Binding-site contacts:
Ligand atom C6 contacts residue SER60 of chain 1.B at 3.6 Å.
Ligand atom O7 contacts residue PRO62 of chain 1.B at 3.4 Å.
Ligand atom C3 contacts residue THR31 of chain 1.B at 3.5 Å.
Ligand atom C2 contacts residue THR31 of chain 1.B at 3.0 Å.
Ligand atom C10 contacts residue LYS57 of chain 1.B at 3.8 Å.
Ligand atom C3 contacts residue PRO62 of chain 1.B at 3.8 Å (hydrophobic).
Ligand atom N11 contacts residue LYS57 of chain 1.B at 2.9 Å (salt-bridge).
Ligand atom C5 contacts residue SER32 of chain 1.B at 4.0 Å.
Ligand atom C8 contacts residue PRO62 of chain 1.B at 3.7 Å (hydrophobic).
Ligand atom N11 contacts residue ASP58 of chain 1.B at 3.9 Å.
Ligand atom F12 contacts residue SER32 of chain 1.B at 3.6 Å.
Ligand atom C5 contacts residue LYS57 of chain 1.B at 4.0 Å.
Ligand atom C8 contacts residue GLN61 of chain 1.B at 3.8 Å.
Ligand atom F12 contacts residue LEU65 of chain 1.B at 3.6 Å.
Ligand atom C6 contacts residue SER32 of chain 1.B at 3.5 Å.
Ligand atom C10 contacts residue SER60 of chain 1.B at 3.5 Å.
Ligand atom C4 contacts residue SER32 of chain 1.B at 4.0 Å.
Ligand atom C3 contacts residue SER60 of chain 1.B at 4.0 Å.
Ligand atom C3 contacts residue GLN61 of chain 1.B at 3.2 Å.
Ligand atom F12 contacts residue VAL55 of chain 1.B at 3.8 Å.
Ligand atom C5 contacts residue SER60 of chain 1.B at 3.3 Å.
Ligand atom C1 contacts residue SER32 of chain 1.B at 3.5 Å.
Ligand atom C2 contacts residue SER32 of chain 1.B at 3.6 Å.
Ligand atom C8 contacts residue SER60 of chain 1.B at 3.8 Å.
Ligand atom N11 contacts residue SER60 of chain 1.B at 2.7 Å (h-bond).
Ligand atom C6 contacts residue LYS57 of chain 1.B at 3.4 Å.
Ligand atom C1 contacts residue SER60 of chain 1.B at 3.4 Å.
Ligand atom C3 contacts residue PHE30 of chain 1.B at 3.7 Å (hydrophobic).
Ligand atom C2 contacts residue LEU65 of chain 1.B at 3.9 Å (hydrophobic).
Ligand atom C2 contacts residue SER60 of chain 1.B at 3.7 Å.
Ligand atom C4 contacts residue PRO62 of chain 1.B at 4.0 Å (hydrophobic).
Ligand atom C1 contacts residue THR31 of chain 1.B at 3.2 Å.
Ligand atom F12 contacts residue LYS57 of chain 1.B at 4.0 Å.
Ligand atom C2 contacts residue GLN61 of chain 1.B at 3.7 Å.
Ligand atom F12 contacts residue THR31 of chain 1.B at 3.2 Å.
Ligand atom O7 contacts residue GLN61 of chain 1.B at 3.6 Å.
Ligand atom C4 contacts residue SER60 of chain 1.B at 3.6 Å.
Ligand atom F12 contacts residue SER60 of chain 1.B at 3.3 Å.
Ligand atom C4 contacts residue GLN61 of chain 1.B at 3.7 Å.
Ligand atom C3 contacts residue SER32 of chain 1.B at 3.9 Å.

Sequence of chain 1.B:
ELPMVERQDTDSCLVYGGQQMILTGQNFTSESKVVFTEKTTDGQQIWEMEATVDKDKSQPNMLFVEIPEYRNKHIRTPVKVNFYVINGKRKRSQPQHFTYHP

A protein and the small-molecule ligand that binds it are described below.
Small molecule (SMILES): N[C@H]1CCOc2ccc(F)cc21